The small molecule below binds the protein below.
Small molecule (SMILES): CC(=O)N[C@@H]1[C@@H](O)[C@H](O)[C@@H](CO)O[C@H]1O

Sequence of chain 1.B:
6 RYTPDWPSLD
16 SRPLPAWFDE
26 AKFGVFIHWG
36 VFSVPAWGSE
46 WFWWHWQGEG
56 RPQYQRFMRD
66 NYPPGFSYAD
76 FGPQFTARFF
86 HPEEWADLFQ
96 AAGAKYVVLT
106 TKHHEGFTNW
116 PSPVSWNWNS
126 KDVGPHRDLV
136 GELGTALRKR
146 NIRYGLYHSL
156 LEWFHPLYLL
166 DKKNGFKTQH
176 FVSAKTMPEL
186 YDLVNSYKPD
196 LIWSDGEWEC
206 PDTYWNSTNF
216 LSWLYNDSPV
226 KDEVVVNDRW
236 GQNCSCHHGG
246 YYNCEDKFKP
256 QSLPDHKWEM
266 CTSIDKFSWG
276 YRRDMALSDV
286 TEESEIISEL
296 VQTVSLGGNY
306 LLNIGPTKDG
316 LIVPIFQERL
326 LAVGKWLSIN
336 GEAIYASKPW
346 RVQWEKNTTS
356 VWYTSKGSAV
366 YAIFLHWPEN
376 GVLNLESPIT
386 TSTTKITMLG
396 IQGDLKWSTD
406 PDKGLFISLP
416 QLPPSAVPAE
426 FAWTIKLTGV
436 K

Binding-site contacts:
Ligand atom C7 contacts residue VAL177 of chain 1.B at 4.3 Å (hydrophobic).
Ligand atom C6 contacts residue ASN214 of chain 1.B at 4.0 Å.
Ligand atom C8 contacts residue SER178 of chain 1.B at 4.0 Å.
Ligand atom C3 contacts residue ASN211 of chain 1.B at 3.8 Å.
Ligand atom C5 contacts residue ASN211 of chain 1.B at 3.7 Å.
Ligand atom C5 contacts residue ASN214 of chain 1.B at 4.1 Å.
Ligand atom C2 contacts residue ASN211 of chain 1.B at 2.4 Å.
Ligand atom C4 contacts residue ASN211 of chain 1.B at 4.2 Å.
Ligand atom C1 contacts residue ASN214 of chain 1.B at 3.9 Å.
Ligand atom C8 contacts residue ASN211 of chain 1.B at 4.4 Å.
Ligand atom C8 contacts residue VAL177 of chain 1.B at 4.1 Å (hydrophobic).
Ligand atom O5 contacts residue ASN214 of chain 1.B at 3.5 Å.
Ligand atom O6 contacts residue ASN214 of chain 1.B at 3.6 Å.
Ligand atom O7 contacts residue SER178 of chain 1.B at 4.1 Å.
Ligand atom C7 contacts residue SER178 of chain 1.B at 4.4 Å.
Ligand atom C1 contacts residue ASN211 of chain 1.B at 1.4 Å.
Ligand atom O7 contacts residue ASN211 of chain 1.B at 3.2 Å (h-bond).
Ligand atom C7 contacts residue ASN211 of chain 1.B at 3.2 Å.
Ligand atom N2 contacts residue ASN211 of chain 1.B at 2.8 Å (h-bond).
Ligand atom O7 contacts residue VAL177 of chain 1.B at 3.9 Å.
Ligand atom O5 contacts residue ASN211 of chain 1.B at 2.4 Å (h-bond).
Ligand atom C8 contacts residue GLN174 of chain 1.B at 3.4 Å.
Ligand atom O7 contacts residue MET182 of chain 1.B at 4.1 Å.
Ligand atom O6 contacts residue TYR186 of chain 1.B at 4.1 Å.
Ligand atom C7 contacts residue GLN174 of chain 1.B at 4.3 Å.